Binding-site contacts:
Ligand atom C2 contacts residue ASN192 of chain 1.B at 3.4 Å.
Ligand atom O3 contacts residue CYS187 of chain 1.B at 3.6 Å.
Ligand atom O2 contacts residue ASN192 of chain 1.B at 2.8 Å (h-bond).
Ligand atom C1 contacts residue SER242 of chain 1.B at 3.6 Å.
Ligand atom O4 contacts residue TYR243 of chain 1.B at 3.7 Å.
Ligand atom O4 contacts residue CYS187 of chain 1.B at 2.8 Å (h-bond).
Ligand atom O6 contacts residue GLY191 of chain 1.B at 3.6 Å.
Ligand atom O3 contacts residue GLN205 of chain 1.B at 3.5 Å (h-bond).
Ligand atom O5 contacts residue GLN205 of chain 1.B at 3.3 Å (h-bond).
Ligand atom O6 contacts residue ASP231 of chain 1.B at 3.0 Å (salt-bridge).
Ligand atom O7 contacts residue GLN205 of chain 1.B at 3.7 Å.
Ligand atom O3 contacts residue SER188 of chain 1.B at 3.1 Å.
Ligand atom C6 contacts residue ASP231 of chain 1.B at 3.6 Å.
Ligand atom O3 contacts residue ASN192 of chain 1.B at 3.5 Å.
Ligand atom O2 contacts residue GLY189 of chain 1.B at 3.6 Å (h-bond).
Ligand atom O5 contacts residue THR244 of chain 1.B at 3.5 Å (h-bond).
Ligand atom C4 contacts residue THR244 of chain 1.B at 3.9 Å.
Ligand atom O4 contacts residue THR244 of chain 1.B at 2.8 Å (h-bond).
Ligand atom O7 contacts residue LYS197 of chain 1.B at 3.8 Å.
Ligand atom C1 contacts residue GLN205 of chain 1.B at 3.7 Å.
Ligand atom O3 contacts residue SER196 of chain 1.B at 3.0 Å.
Ligand atom O3 contacts residue GLY189 of chain 1.B at 2.8 Å (h-bond).
Ligand atom C3 contacts residue GLN205 of chain 1.B at 3.7 Å.
Ligand atom C8 contacts residue GLN205 of chain 1.B at 3.3 Å.
Ligand atom O5 contacts residue VAL229 of chain 1.B at 3.9 Å.
Ligand atom O7 contacts residue SER242 of chain 1.B at 3.6 Å (h-bond).
Ligand atom C8 contacts residue GLU190 of chain 1.B at 3.5 Å.
Ligand atom C6 contacts residue VAL229 of chain 1.B at 3.9 Å (hydrophobic).
Ligand atom C7 contacts residue GLN205 of chain 1.B at 3.1 Å.
Ligand atom C5 contacts residue THR244 of chain 1.B at 3.8 Å.
Ligand atom C4 contacts residue ASN192 of chain 1.B at 3.7 Å.
Ligand atom C2 contacts residue SER242 of chain 1.B at 3.9 Å.
Ligand atom C6 contacts residue THR244 of chain 1.B at 3.5 Å.
Ligand atom C4 contacts residue CYS187 of chain 1.B at 3.8 Å (hydrophobic).
Ligand atom O1 contacts residue SER242 of chain 1.B at 3.1 Å (h-bond).
Ligand atom C3 contacts residue GLY189 of chain 1.B at 3.4 Å.
Ligand atom N2 contacts residue GLN205 of chain 1.B at 3.2 Å (h-bond).
Ligand atom O5 contacts residue SER242 of chain 1.B at 3.2 Å (h-bond).
Ligand atom O7 contacts residue SER196 of chain 1.B at 3.4 Å.
Ligand atom O4 contacts residue ASP193 of chain 1.B at 3.7 Å.

A small-molecule ligand and the protein it binds are described below.
Small molecule (SMILES): CC(=O)N[C@@H]1[C@@H](O[C@@H]2O[C@H](CO)[C@H](O)[C@H](O[C@H]3O[C@H](CO)[C@H](O)[C@H](O)[C@H]3NC(C)=O)[C@H]2O[C@@H]2O[C@@H](C)[C@@H](O)[C@@H](O)[C@@H]2O)[C@H](O[C@@H]2O[C@@H](C)[C@@H](O)[C@@H](O)[C@@H]2O)[C@@H](CO)O[C@H]1O

Sequence of chain 1.B:
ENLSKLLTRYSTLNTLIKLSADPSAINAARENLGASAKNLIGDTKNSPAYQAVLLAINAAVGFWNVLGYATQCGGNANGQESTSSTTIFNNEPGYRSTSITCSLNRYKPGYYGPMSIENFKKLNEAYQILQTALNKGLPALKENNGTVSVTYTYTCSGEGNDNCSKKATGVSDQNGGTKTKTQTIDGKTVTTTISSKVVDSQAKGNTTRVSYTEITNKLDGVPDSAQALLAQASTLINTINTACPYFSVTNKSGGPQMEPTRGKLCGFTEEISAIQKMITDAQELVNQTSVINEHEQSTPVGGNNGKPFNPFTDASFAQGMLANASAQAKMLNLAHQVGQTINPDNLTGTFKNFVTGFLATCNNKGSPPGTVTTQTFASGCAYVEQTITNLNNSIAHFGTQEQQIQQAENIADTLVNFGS